Sequence of chain 4.A:
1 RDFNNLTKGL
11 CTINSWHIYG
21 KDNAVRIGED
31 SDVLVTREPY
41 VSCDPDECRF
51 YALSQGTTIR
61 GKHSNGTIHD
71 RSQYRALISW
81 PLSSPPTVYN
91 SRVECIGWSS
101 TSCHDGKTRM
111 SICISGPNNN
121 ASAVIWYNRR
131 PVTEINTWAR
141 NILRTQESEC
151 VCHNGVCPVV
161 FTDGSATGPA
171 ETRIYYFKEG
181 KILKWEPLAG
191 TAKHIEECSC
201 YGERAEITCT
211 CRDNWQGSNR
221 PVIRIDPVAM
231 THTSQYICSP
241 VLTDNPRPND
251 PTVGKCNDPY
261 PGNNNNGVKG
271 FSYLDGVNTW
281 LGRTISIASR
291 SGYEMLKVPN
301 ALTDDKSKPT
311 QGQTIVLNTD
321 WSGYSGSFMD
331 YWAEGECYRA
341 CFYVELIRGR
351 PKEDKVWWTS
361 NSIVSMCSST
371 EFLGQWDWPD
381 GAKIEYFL

Binding-site contacts:
Ligand atom O4 contacts residue ARG247 of chain 3.A at 3.4 Å (salt-bridge).
Ligand atom C3 contacts residue GLU294 of chain 3.A at 3.4 Å.
Ligand atom C6 contacts residue ASP250 of chain 3.A at 3.6 Å.
Ligand atom O6 contacts residue MAN1 of chain 4.C at 2.6 Å (h-bond).
Ligand atom O6 contacts residue LYS308 of chain 3.A at 3.2 Å (salt-bridge).
Ligand atom O4 contacts residue ILE287 of chain 3.A at 3.2 Å.
Ligand atom C8 contacts residue ASN119 of chain 4.A at 3.3 Å.
Ligand atom C6 contacts residue MAN1 of chain 4.C at 2.9 Å.
Ligand atom O2 contacts residue GLY312 of chain 3.A at 2.9 Å.
Ligand atom C7 contacts residue ARG140 of chain 4.A at 3.5 Å.
Ligand atom O3 contacts residue GLN311 of chain 3.A at 3.3 Å.
Ligand atom C4 contacts residue GLU294 of chain 3.A at 3.5 Å.
Ligand atom C1 contacts residue ASN120 of chain 4.A at 1.4 Å.
Ligand atom C7 contacts residue ASN120 of chain 4.A at 3.5 Å.
Ligand atom O5 contacts residue ASN120 of chain 4.A at 2.5 Å (h-bond).
Ligand atom O3 contacts residue ARG283 of chain 3.A at 2.8 Å (salt-bridge).
Ligand atom O6 contacts residue ASP250 of chain 3.A at 2.5 Å (salt-bridge).
Ligand atom O3 contacts residue GLU294 of chain 3.A at 2.8 Å (salt-bridge).
Ligand atom O5 contacts residue GLN375 of chain 3.A at 3.4 Å (h-bond).
Ligand atom O5 contacts residue GLY312 of chain 3.A at 3.6 Å.
Ligand atom O6 contacts residue GLN375 of chain 3.A at 3.4 Å.
Ligand atom N2 contacts residue ASN120 of chain 4.A at 2.6 Å (h-bond).
Ligand atom O3 contacts residue ASP250 of chain 3.A at 3.1 Å (salt-bridge).
Ligand atom O5 contacts residue GLY374 of chain 3.A at 3.3 Å.
Ligand atom N2 contacts residue ARG140 of chain 4.A at 3.2 Å (salt-bridge).
Ligand atom O3 contacts residue ASN249 of chain 3.A at 2.5 Å (h-bond).
Ligand atom C8 contacts residue ARG140 of chain 4.A at 3.0 Å.
Ligand atom O6 contacts residue THR310 of chain 3.A at 3.6 Å.
Ligand atom C6 contacts residue LEU373 of chain 3.A at 3.6 Å (hydrophobic).
Ligand atom O2 contacts residue LEU296 of chain 3.A at 3.1 Å.
Ligand atom O3 contacts residue LEU296 of chain 3.A at 3.6 Å.
Ligand atom O3 contacts residue GLY312 of chain 3.A at 3.0 Å (h-bond).
Ligand atom O4 contacts residue GLU294 of chain 3.A at 2.8 Å (salt-bridge).
Ligand atom O6 contacts residue ILE285 of chain 3.A at 2.8 Å (h-bond).
Ligand atom O4 contacts residue GLY312 of chain 3.A at 3.5 Å (h-bond).
Ligand atom C2 contacts residue ASN120 of chain 4.A at 2.3 Å.
Ligand atom O2 contacts residue ASN249 of chain 3.A at 3.1 Å (h-bond).
Ligand atom O5 contacts residue ASP250 of chain 3.A at 3.4 Å (salt-bridge).
Ligand atom C3 contacts residue GLY312 of chain 3.A at 3.1 Å.
Ligand atom C6 contacts residue PRO309 of chain 3.A at 3.6 Å (hydrophobic).

The protein below binds the small molecule below.
Small molecule (SMILES): CC(=O)N[C@H]1[C@H](O[C@H]2[C@H](O)[C@@H](NC(C)=O)CO[C@@H]2CO)O[C@H](CO)[C@@H](O[C@@H]2O[C@H](CO)[C@@H](O)[C@H](O[C@H]3O[C@H](CO)[C@@H](O)[C@H](O)[C@@H]3O[C@H]3O[C@H](CO)[C@@H](O)[C@H](O)[C@@H]3O[C@H]3O[C@H](CO)[C@@H](O)[C@H](O)[C@@H]3O)[C@@H]2O)[C@@H]1O

Sequence of chain 3.A:
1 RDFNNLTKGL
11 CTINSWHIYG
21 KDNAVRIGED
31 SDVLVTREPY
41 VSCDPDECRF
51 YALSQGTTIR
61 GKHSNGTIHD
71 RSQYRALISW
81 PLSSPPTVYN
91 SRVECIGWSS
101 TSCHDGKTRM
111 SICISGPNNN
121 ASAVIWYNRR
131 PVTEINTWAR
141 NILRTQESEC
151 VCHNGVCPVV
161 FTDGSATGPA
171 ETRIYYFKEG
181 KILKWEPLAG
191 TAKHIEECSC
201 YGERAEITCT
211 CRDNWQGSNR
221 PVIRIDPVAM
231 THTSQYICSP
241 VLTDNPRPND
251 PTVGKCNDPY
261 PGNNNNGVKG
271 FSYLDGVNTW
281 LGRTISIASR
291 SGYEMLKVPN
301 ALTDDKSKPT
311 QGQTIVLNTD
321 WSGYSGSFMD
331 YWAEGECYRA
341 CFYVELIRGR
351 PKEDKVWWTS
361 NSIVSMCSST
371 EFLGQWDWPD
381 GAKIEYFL